Sequence of chain 1.C:
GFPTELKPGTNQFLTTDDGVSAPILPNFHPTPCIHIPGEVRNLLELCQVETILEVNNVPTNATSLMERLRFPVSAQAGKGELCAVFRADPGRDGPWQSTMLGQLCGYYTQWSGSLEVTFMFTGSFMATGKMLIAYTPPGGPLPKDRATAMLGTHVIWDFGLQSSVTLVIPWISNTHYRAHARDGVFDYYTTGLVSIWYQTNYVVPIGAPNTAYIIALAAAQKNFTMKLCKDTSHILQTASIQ

The small molecule below binds the protein below.
Small molecule (SMILES): CCO/N=C/c1ccc(OCC[C@@H](C)CCN2CCN(c3ccnc(N)c3)C2=O)cc1

Sequence of chain 5.C:
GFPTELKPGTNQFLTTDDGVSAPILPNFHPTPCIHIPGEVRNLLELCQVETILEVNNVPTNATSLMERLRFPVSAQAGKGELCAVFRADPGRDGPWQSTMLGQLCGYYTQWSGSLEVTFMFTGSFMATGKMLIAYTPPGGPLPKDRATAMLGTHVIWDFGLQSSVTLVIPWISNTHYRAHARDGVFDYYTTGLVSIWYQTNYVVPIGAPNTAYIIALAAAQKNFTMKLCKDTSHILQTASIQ

Sequence of chain 5.A:
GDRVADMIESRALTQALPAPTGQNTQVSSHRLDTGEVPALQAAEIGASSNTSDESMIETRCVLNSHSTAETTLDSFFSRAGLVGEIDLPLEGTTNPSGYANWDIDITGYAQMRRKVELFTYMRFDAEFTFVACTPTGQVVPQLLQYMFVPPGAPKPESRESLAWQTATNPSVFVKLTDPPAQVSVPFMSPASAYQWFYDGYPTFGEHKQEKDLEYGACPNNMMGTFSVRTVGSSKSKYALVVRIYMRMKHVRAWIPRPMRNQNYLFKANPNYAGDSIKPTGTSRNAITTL

Binding-site contacts:
Ligand atom CAM contacts residue PHE155 of chain 5.A at 3.8 Å (hydrophobic).
Ligand atom CBA contacts residue ILE111 of chain 5.A at 3.7 Å (hydrophobic).
Ligand atom CAQ contacts residue ILE113 of chain 5.A at 3.9 Å (hydrophobic).
Ligand atom CAF contacts residue GLN202 of chain 5.A at 3.5 Å.
Ligand atom CBB contacts residue ASN228 of chain 5.A at 3.7 Å.
Ligand atom CAR contacts residue ASN228 of chain 5.A at 3.7 Å.
Ligand atom CAG contacts residue GLN202 of chain 5.A at 3.5 Å.
Ligand atom CAY contacts residue THR114 of chain 5.A at 3.8 Å.
Ligand atom CAH contacts residue VAL192 of chain 5.A at 3.5 Å (hydrophobic).
Ligand atom CAI contacts residue PHE155 of chain 5.A at 3.1 Å (hydrophobic).
Ligand atom CAL contacts residue THR114 of chain 5.A at 3.8 Å.
Ligand atom CAS contacts residue ASN228 of chain 5.A at 3.8 Å.
Ligand atom NBE contacts residue TRP203 of chain 5.A at 3.8 Å.
Ligand atom CAS contacts residue TYR201 of chain 5.A at 3.7 Å (hydrophobic).
Ligand atom CAA contacts residue VAL179 of chain 5.A at 3.1 Å (hydrophobic).
Ligand atom CAE contacts residue PHE137 of chain 5.A at 3.9 Å (hydrophobic).
Ligand atom OAW contacts residue ILE111 of chain 5.A at 3.2 Å.
Ligand atom CAA contacts residue SER178 of chain 5.A at 3.5 Å.
Ligand atom OAD contacts residue ASP112 of chain 5.A at 3.4 Å.
Ligand atom NAT contacts residue PHE155 of chain 5.A at 3.6 Å.
Ligand atom CAG contacts residue ASN228 of chain 5.A at 3.3 Å.
Ligand atom CAB contacts residue PHE135 of chain 5.A at 3.8 Å (hydrophobic).
Ligand atom CAJ contacts residue VAL192 of chain 5.A at 3.7 Å (hydrophobic).
Ligand atom OAV contacts residue VAL190 of chain 5.A at 3.9 Å.
Ligand atom CAZ contacts residue VAL192 of chain 5.A at 3.6 Å (hydrophobic).
Ligand atom CAM contacts residue PRO177 of chain 5.A at 3.6 Å (hydrophobic).
Ligand atom CAJ contacts residue PHE135 of chain 5.A at 3.1 Å (hydrophobic).
Ligand atom NAC contacts residue THR114 of chain 5.A at 3.1 Å (h-bond).
Ligand atom CAF contacts residue TRP203 of chain 5.A at 3.7 Å (hydrophobic).
Ligand atom CAK contacts residue PHE155 of chain 5.A at 2.9 Å (hydrophobic).
Ligand atom OAW contacts residue MET195 of chain 5.A at 3.5 Å.
Ligand atom CAR contacts residue TYR201 of chain 5.A at 3.2 Å (hydrophobic).
Ligand atom CAH contacts residue PHE135 of chain 5.A at 3.4 Å (hydrophobic).
Ligand atom NAC contacts residue ALA275 of chain 5.A at 3.5 Å.
Ligand atom OAD contacts residue ILE113 of chain 5.A at 3.1 Å (h-bond).
Ligand atom CAF contacts residue ASN228 of chain 5.A at 3.8 Å.
Ligand atom CAA contacts residue PRO177 of chain 5.A at 3.5 Å (hydrophobic).
Ligand atom CAN contacts residue PHE135 of chain 5.A at 3.4 Å (hydrophobic).
Ligand atom CAB contacts residue PHE131 of chain 5.A at 3.8 Å (hydrophobic).
Ligand atom CAA contacts residue TYR153 of chain 5.A at 3.9 Å (hydrophobic).